Binding-site contacts:
Ligand atom O2 contacts residue PRO281 of chain 1.A at 4.1 Å.
Ligand atom O6 contacts residue PRO281 of chain 1.A at 4.1 Å.
Ligand atom C6 contacts residue ASN245 of chain 1.A at 3.4 Å.
Ligand atom C3 contacts residue ASN241 of chain 1.A at 3.8 Å.
Ligand atom C5 contacts residue ASN245 of chain 1.A at 4.1 Å.
Ligand atom O7 contacts residue ASN241 of chain 1.A at 4.5 Å.
Ligand atom O3 contacts residue VAL280 of chain 1.A at 4.0 Å.
Ligand atom O6 contacts residue ASN245 of chain 1.A at 3.7 Å.
Ligand atom O4 contacts residue PHE278 of chain 1.A at 3.6 Å.
Ligand atom C6 contacts residue ASN245 of chain 1.A at 3.7 Å.
Ligand atom N2 contacts residue ASN241 of chain 1.A at 2.9 Å (h-bond).
Ligand atom O3 contacts residue PRO281 of chain 1.A at 4.0 Å.
Ligand atom O3 contacts residue PRO281 of chain 1.A at 3.9 Å.
Ligand atom C6 contacts residue LEU249 of chain 1.A at 3.6 Å (hydrophobic).
Ligand atom C7 contacts residue TYR237 of chain 1.A at 3.8 Å (hydrophobic).
Ligand atom N2 contacts residue TYR237 of chain 1.A at 3.3 Å (h-bond).
Ligand atom C4 contacts residue ASN241 of chain 1.A at 4.2 Å.
Ligand atom O4 contacts residue LEU249 of chain 1.A at 4.5 Å.
Ligand atom C3 contacts residue PHE278 of chain 1.A at 3.5 Å (hydrophobic).
Ligand atom C7 contacts residue ASN241 of chain 1.A at 3.9 Å.
Ligand atom O5 contacts residue ASN245 of chain 1.A at 3.2 Å (h-bond).
Ligand atom C2 contacts residue ASN241 of chain 1.A at 2.5 Å.
Ligand atom C5 contacts residue PRO281 of chain 1.A at 4.5 Å (hydrophobic).
Ligand atom O5 contacts residue ASN245 of chain 1.A at 3.9 Å.
Ligand atom O5 contacts residue ASN241 of chain 1.A at 2.4 Å (h-bond).
Ligand atom C1 contacts residue ASN241 of chain 1.A at 1.4 Å.
Ligand atom O7 contacts residue PRO281 of chain 1.A at 3.4 Å.
Ligand atom C5 contacts residue ASN245 of chain 1.A at 3.6 Å.
Ligand atom C1 contacts residue ASN245 of chain 1.A at 4.0 Å.
Ligand atom C4 contacts residue PHE278 of chain 1.A at 3.1 Å (hydrophobic).
Ligand atom C5 contacts residue ASN241 of chain 1.A at 3.7 Å.
Ligand atom C2 contacts residue TYR237 of chain 1.A at 4.5 Å (hydrophobic).
Ligand atom O3 contacts residue PHE278 of chain 1.A at 3.4 Å (h-bond).
Ligand atom C6 contacts residue PRO281 of chain 1.A at 4.3 Å (hydrophobic).
Ligand atom C1 contacts residue ASN245 of chain 1.A at 4.3 Å.
Ligand atom C5 contacts residue PHE278 of chain 1.A at 4.2 Å (hydrophobic).
Ligand atom C8 contacts residue TYR237 of chain 1.A at 3.3 Å (hydrophobic).

Sequence of chain 1.A:
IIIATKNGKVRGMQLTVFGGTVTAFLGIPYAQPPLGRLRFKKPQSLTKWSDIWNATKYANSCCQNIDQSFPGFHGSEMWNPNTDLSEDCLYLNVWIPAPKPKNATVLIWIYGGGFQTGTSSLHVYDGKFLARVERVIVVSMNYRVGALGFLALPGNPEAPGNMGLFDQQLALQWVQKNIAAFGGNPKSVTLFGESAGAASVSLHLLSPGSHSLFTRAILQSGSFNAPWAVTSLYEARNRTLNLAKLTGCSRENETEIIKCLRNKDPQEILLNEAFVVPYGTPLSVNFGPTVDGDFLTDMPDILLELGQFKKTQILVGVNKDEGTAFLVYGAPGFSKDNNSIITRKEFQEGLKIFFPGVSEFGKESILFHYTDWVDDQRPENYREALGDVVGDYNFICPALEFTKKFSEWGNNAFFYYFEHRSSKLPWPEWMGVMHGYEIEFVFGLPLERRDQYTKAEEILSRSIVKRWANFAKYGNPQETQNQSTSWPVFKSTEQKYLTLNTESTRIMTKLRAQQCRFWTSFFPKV

The protein below binds the small molecule below.
Small molecule (SMILES): CC(=O)N[C@H]1[C@H](O[C@H]2[C@H](O)[C@@H](NC(C)=O)CO[C@@H]2CO[C@@H]2O[C@@H](C)[C@@H](O)[C@@H](O)[C@@H]2O)O[C@H](CO)[C@@H](O)[C@@H]1O